Binding-site contacts:
Ligand atom C6 contacts residue GLU94 of chain 1.B at 3.1 Å.
Ligand atom NAT contacts residue ALA96 of chain 1.B at 3.0 Å (h-bond).
Ligand atom N3 contacts residue LEU146 of chain 1.B at 3.4 Å.
Ligand atom C5 contacts residue ALA45 of chain 1.B at 3.4 Å (hydrophobic).
Ligand atom CAO contacts residue ASP157 of chain 1.B at 3.2 Å.
Ligand atom OAU contacts residue PRO100 of chain 1.B at 3.4 Å.
Ligand atom CBE contacts residue ASN144 of chain 1.B at 3.4 Å.
Ligand atom OAG contacts residue PRO100 of chain 1.B at 3.5 Å.
Ligand atom CBE contacts residue ASP157 of chain 1.B at 3.7 Å.
Ligand atom CBC contacts residue PRO100 of chain 1.B at 3.4 Å (hydrophobic).
Ligand atom C4 contacts residue ALA45 of chain 1.B at 3.6 Å (hydrophobic).
Ligand atom C6 contacts residue ALA45 of chain 1.B at 3.4 Å (hydrophobic).
Ligand atom C5 contacts residue LEU146 of chain 1.B at 3.5 Å (hydrophobic).
Ligand atom CAW contacts residue GLY99 of chain 1.B at 3.3 Å.
Ligand atom CBC contacts residue GLY99 of chain 1.B at 3.6 Å.
Ligand atom NBF contacts residue ASP157 of chain 1.B at 2.9 Å (salt-bridge).
Ligand atom C4 contacts residue LEU146 of chain 1.B at 3.3 Å (hydrophobic).
Ligand atom CAD contacts residue LEU22 of chain 1.B at 3.6 Å (hydrophobic).
Ligand atom C2 contacts residue LEU146 of chain 1.B at 3.7 Å (hydrophobic).
Ligand atom N1 contacts residue MET95 of chain 1.B at 3.7 Å.
Ligand atom C6 contacts residue ALA96 of chain 1.B at 3.6 Å (hydrophobic).
Ligand atom CAA contacts residue PRO100 of chain 1.B at 3.5 Å (hydrophobic).
Ligand atom N1 contacts residue ALA96 of chain 1.B at 3.0 Å (h-bond).
Ligand atom CAZ contacts residue ALA96 of chain 1.B at 3.6 Å (hydrophobic).
Ligand atom CAB contacts residue GLY99 of chain 1.B at 3.7 Å.
Ligand atom CAK contacts residue GLY99 of chain 1.B at 3.4 Å.
Ligand atom CAD contacts residue LYS103 of chain 1.B at 3.6 Å.
Ligand atom F5 contacts residue MET93 of chain 1.B at 3.6 Å.
Ligand atom CBE contacts residue ARG143 of chain 1.B at 3.3 Å.
Ligand atom N1 contacts residue ALA45 of chain 1.B at 3.6 Å.
Ligand atom OAG contacts residue ARG143 of chain 1.B at 2.7 Å (salt-bridge).
Ligand atom CAQ contacts residue ASP157 of chain 1.B at 3.2 Å.
Ligand atom CAB contacts residue GLU97 of chain 1.B at 3.3 Å.
Ligand atom CAV contacts residue PRO100 of chain 1.B at 3.4 Å (hydrophobic).
Ligand atom F5 contacts residue VAL78 of chain 1.B at 3.5 Å.
Ligand atom OAE contacts residue LEU22 of chain 1.B at 3.4 Å (h-bond).
Ligand atom NAT contacts residue MET95 of chain 1.B at 3.4 Å (h-bond).
Ligand atom CAK contacts residue ALA96 of chain 1.B at 3.4 Å (hydrophobic).
Ligand atom CAP contacts residue VAL30 of chain 1.B at 3.6 Å (hydrophobic).
Ligand atom CAC contacts residue ASP157 of chain 1.B at 3.5 Å.

The small molecule below binds the protein below.
Small molecule (SMILES): Cc1cn(-c2nc(Nc3cc(C)c(OS(C)(=O)=O)c(C)c3)ncc2F)cc1CN1CC[C@@H](O)C1

Sequence of chain 1.B:
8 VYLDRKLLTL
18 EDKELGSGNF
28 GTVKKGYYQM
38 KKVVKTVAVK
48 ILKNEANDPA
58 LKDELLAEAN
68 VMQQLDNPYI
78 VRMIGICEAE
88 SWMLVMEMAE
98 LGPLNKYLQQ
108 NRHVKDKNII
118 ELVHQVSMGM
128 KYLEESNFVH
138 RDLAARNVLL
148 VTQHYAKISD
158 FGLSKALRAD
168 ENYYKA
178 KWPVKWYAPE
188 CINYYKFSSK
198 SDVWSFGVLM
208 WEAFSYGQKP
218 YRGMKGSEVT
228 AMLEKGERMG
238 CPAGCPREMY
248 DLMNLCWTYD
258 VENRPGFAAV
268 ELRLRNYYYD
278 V